Sequence of chain 20.E:
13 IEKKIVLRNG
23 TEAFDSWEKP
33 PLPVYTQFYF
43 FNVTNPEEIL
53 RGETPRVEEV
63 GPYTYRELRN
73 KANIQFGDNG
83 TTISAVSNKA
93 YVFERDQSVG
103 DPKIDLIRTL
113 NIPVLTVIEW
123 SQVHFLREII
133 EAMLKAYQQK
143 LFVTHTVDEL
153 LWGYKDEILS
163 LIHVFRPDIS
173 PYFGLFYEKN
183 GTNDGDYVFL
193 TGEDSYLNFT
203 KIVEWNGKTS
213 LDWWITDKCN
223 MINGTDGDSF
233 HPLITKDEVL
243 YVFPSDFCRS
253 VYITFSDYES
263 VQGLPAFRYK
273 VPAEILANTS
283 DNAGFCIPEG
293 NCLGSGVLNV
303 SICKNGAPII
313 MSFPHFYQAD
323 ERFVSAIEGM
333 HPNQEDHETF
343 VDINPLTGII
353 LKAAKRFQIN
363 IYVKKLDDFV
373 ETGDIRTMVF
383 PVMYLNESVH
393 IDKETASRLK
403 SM

The protein below binds the small molecule below.
Small molecule (SMILES): CC(=O)N[C@H]1[C@H](O[C@H]2[C@H](O)[C@@H](NC(C)=O)CO[C@@H]2CO)O[C@H](CO)[C@@H](O)[C@@H]1O

Binding-site contacts:
Ligand atom O7 contacts residue ASN280 of chain 20.E at 4.4 Å.
Ligand atom C3 contacts residue ASN280 of chain 20.E at 3.8 Å.
Ligand atom C4 contacts residue ASN280 of chain 20.E at 4.2 Å.
Ligand atom N2 contacts residue ASN280 of chain 20.E at 2.9 Å (h-bond).
Ligand atom O5 contacts residue ASN280 of chain 20.E at 2.4 Å (h-bond).
Ligand atom C8 contacts residue ARG324 of chain 20.E at 4.2 Å.
Ligand atom C5 contacts residue ASN280 of chain 20.E at 3.7 Å.
Ligand atom C2 contacts residue ASN280 of chain 20.E at 2.5 Å.
Ligand atom C7 contacts residue ASN280 of chain 20.E at 3.9 Å.
Ligand atom C8 contacts residue GLY296 of chain 20.E at 4.4 Å.
Ligand atom C1 contacts residue ASN280 of chain 20.E at 1.4 Å.